Sequence of chain 1.E:
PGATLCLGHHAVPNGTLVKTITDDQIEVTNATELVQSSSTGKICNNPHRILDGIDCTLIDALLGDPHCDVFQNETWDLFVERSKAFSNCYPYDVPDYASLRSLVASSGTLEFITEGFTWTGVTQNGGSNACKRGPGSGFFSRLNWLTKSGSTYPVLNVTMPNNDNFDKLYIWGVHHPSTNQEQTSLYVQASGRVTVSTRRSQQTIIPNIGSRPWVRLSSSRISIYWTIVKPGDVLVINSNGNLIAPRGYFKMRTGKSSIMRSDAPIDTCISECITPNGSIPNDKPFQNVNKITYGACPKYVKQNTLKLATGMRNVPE

The small molecule below binds the protein below.
Small molecule (SMILES): CC(=O)N[C@H]1[C@H](O[C@H]2[C@H](O)[C@@H](NC(C)=O)CO[C@@H]2CO)O[C@H](CO)[C@@H](O[C@@H]2O[C@H](CO)[C@@H](O)[C@H](O[C@H]3O[C@H](CO)[C@@H](O)[C@H](O)[C@@H]3O)[C@@H]2O)[C@@H]1O

Binding-site contacts:
Ligand atom C4 contacts residue ASN159 of chain 1.E at 4.3 Å.
Ligand atom C6 contacts residue THR161 of chain 1.E at 3.7 Å.
Ligand atom C3 contacts residue ASN159 of chain 1.E at 3.9 Å.
Ligand atom C8 contacts residue THR161 of chain 1.E at 3.5 Å.
Ligand atom O6 contacts residue THR161 of chain 1.E at 4.0 Å.
Ligand atom O5 contacts residue ASN159 of chain 1.E at 2.3 Å (h-bond).
Ligand atom N2 contacts residue ASN159 of chain 1.E at 3.2 Å (h-bond).
Ligand atom C7 contacts residue ASN159 of chain 1.E at 3.8 Å.
Ligand atom C1 contacts residue ASN159 of chain 1.E at 1.4 Å.
Ligand atom C5 contacts residue ASN159 of chain 1.E at 3.6 Å.
Ligand atom C8 contacts residue VAL236 of chain 1.E at 4.1 Å (hydrophobic).
Ligand atom O7 contacts residue ASN159 of chain 1.E at 4.0 Å.
Ligand atom C2 contacts residue ASN159 of chain 1.E at 2.7 Å.